Sequence of chain 10.A:
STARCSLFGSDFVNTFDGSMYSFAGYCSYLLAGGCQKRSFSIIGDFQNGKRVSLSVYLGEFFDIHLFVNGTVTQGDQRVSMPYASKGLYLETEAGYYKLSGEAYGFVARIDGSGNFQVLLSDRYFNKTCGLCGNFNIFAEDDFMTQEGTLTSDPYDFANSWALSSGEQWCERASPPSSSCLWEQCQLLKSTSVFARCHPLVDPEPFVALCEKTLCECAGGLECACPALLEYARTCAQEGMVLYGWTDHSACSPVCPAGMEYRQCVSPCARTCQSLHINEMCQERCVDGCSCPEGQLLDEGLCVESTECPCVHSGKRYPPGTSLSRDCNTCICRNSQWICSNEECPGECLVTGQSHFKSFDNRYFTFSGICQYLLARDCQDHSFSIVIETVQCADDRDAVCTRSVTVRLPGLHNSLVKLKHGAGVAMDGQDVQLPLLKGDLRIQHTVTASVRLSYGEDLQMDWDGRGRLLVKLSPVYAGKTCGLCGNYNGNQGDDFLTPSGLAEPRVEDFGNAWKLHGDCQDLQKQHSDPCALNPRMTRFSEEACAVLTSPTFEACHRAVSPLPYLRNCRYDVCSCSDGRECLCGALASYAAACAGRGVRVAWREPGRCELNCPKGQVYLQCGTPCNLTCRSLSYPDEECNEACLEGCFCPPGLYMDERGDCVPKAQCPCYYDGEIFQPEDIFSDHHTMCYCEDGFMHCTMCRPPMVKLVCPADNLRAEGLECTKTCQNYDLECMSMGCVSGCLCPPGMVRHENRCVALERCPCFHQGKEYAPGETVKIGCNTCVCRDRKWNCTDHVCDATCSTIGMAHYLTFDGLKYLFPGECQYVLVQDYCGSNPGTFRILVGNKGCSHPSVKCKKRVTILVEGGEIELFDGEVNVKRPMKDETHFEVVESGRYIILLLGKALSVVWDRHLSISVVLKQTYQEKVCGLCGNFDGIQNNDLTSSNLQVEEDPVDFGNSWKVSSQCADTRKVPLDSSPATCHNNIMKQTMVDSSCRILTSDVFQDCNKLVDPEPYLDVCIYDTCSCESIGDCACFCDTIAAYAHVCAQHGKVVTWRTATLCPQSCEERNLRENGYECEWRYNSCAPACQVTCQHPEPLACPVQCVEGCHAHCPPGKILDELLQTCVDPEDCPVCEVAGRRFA

The small molecule below binds the protein below.
Small molecule (SMILES): CC(=O)N[C@@H]1[C@@H](O)[C@H](O)[C@@H](CO)O[C@H]1O

Binding-site contacts:
Ligand atom C8 contacts residue ASN166 of chain 10.A at 4.0 Å.
Ligand atom C1 contacts residue ASN156 of chain 10.A at 1.4 Å.
Ligand atom O7 contacts residue ASN156 of chain 10.A at 3.7 Å.
Ligand atom N2 contacts residue ASN156 of chain 10.A at 2.9 Å (h-bond).
Ligand atom C4 contacts residue ASN156 of chain 10.A at 4.2 Å.
Ligand atom O5 contacts residue ASN156 of chain 10.A at 2.3 Å (h-bond).
Ligand atom C3 contacts residue ASN156 of chain 10.A at 3.8 Å.
Ligand atom C2 contacts residue ASN156 of chain 10.A at 2.4 Å.
Ligand atom C7 contacts residue ASN156 of chain 10.A at 3.5 Å.
Ligand atom C5 contacts residue ASN156 of chain 10.A at 3.6 Å.